Binding-site contacts:
Ligand atom N2 contacts residue ASN294 of chain 1.C at 2.9 Å (h-bond).
Ligand atom C5 contacts residue SER41 of chain 1.C at 4.2 Å.
Ligand atom C3 contacts residue ASN294 of chain 1.C at 3.8 Å.
Ligand atom C4 contacts residue ASN294 of chain 1.C at 4.3 Å.
Ligand atom O6 contacts residue GLY310 of chain 1.C at 2.8 Å (h-bond).
Ligand atom O6 contacts residue SER41 of chain 1.C at 3.8 Å.
Ligand atom O5 contacts residue GLY310 of chain 1.C at 3.2 Å.
Ligand atom C7 contacts residue ASN294 of chain 1.C at 3.5 Å.
Ligand atom C2 contacts residue ASN294 of chain 1.C at 2.5 Å.
Ligand atom O7 contacts residue ASN294 of chain 1.C at 3.8 Å.
Ligand atom C8 contacts residue ASN294 of chain 1.C at 3.3 Å.
Ligand atom C6 contacts residue GLY310 of chain 1.C at 3.8 Å.
Ligand atom C1 contacts residue SER41 of chain 1.C at 4.1 Å.
Ligand atom C8 contacts residue ILE295 of chain 1.C at 4.2 Å (hydrophobic).
Ligand atom C1 contacts residue GLY310 of chain 1.C at 3.9 Å.
Ligand atom C5 contacts residue ASN294 of chain 1.C at 3.7 Å.
Ligand atom C5 contacts residue GLY310 of chain 1.C at 4.3 Å.
Ligand atom O5 contacts residue ASN294 of chain 1.C at 2.4 Å (h-bond).
Ligand atom C1 contacts residue ASN294 of chain 1.C at 1.5 Å.
Ligand atom O5 contacts residue SER41 of chain 1.C at 4.0 Å.

Sequence of chain 1.C:
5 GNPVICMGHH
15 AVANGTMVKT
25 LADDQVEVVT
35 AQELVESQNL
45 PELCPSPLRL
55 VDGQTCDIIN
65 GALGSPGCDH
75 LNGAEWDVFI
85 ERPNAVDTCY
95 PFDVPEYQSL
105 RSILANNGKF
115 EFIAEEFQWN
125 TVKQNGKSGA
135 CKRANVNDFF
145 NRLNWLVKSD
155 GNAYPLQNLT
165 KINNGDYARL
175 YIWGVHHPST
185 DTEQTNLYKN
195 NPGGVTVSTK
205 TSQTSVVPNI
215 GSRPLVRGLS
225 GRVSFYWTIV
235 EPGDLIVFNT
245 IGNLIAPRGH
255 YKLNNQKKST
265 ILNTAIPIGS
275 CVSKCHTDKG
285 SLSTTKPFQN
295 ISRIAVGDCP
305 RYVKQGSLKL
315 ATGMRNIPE

This small molecule binds to this protein.
Small molecule (SMILES): CC(=O)N[C@@H]1[C@@H](O)[C@H](O)[C@@H](CO)O[C@H]1O